A small-molecule ligand and the protein it binds are described below.
Small molecule (SMILES): CC(=O)N[C@@H]1[C@@H](O)[C@H](O)[C@@H](CO)O[C@H]1O

Sequence of chain 1.B:
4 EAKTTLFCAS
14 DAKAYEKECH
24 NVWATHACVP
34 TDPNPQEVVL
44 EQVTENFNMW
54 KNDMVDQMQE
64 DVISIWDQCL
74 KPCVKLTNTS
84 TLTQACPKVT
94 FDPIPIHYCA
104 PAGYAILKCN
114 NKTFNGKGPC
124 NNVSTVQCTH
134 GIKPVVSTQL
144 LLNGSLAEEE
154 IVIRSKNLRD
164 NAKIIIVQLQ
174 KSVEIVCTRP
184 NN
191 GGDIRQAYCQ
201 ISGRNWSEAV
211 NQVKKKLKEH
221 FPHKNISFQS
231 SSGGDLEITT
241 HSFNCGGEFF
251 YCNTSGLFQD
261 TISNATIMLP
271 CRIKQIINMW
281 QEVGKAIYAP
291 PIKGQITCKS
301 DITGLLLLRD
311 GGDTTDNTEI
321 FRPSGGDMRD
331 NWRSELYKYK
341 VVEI

Binding-site contacts:
Ligand atom C8 contacts residue PHE117 of chain 1.B at 4.4 Å (hydrophobic).
Ligand atom C3 contacts residue ASN114 of chain 1.B at 3.9 Å.
Ligand atom C8 contacts residue PRO122 of chain 1.B at 4.0 Å (hydrophobic).
Ligand atom C5 contacts residue ASN124 of chain 1.B at 4.5 Å.
Ligand atom C7 contacts residue ASN114 of chain 1.B at 4.1 Å.
Ligand atom O7 contacts residue PHE117 of chain 1.B at 4.4 Å.
Ligand atom O7 contacts residue THR116 of chain 1.B at 4.1 Å.
Ligand atom C5 contacts residue ASN114 of chain 1.B at 3.5 Å.
Ligand atom C1 contacts residue ASN124 of chain 1.B at 3.8 Å.
Ligand atom O5 contacts residue ASN114 of chain 1.B at 2.2 Å (h-bond).
Ligand atom C4 contacts residue ASN114 of chain 1.B at 4.3 Å.
Ligand atom O5 contacts residue THR116 of chain 1.B at 4.3 Å.
Ligand atom C2 contacts residue THR116 of chain 1.B at 4.2 Å.
Ligand atom N2 contacts residue ASN114 of chain 1.B at 3.2 Å (h-bond).
Ligand atom C2 contacts residue ASN114 of chain 1.B at 2.7 Å.
Ligand atom O5 contacts residue ASN124 of chain 1.B at 4.3 Å.
Ligand atom C1 contacts residue ASN114 of chain 1.B at 1.4 Å.